Sequence of chain 3.A:
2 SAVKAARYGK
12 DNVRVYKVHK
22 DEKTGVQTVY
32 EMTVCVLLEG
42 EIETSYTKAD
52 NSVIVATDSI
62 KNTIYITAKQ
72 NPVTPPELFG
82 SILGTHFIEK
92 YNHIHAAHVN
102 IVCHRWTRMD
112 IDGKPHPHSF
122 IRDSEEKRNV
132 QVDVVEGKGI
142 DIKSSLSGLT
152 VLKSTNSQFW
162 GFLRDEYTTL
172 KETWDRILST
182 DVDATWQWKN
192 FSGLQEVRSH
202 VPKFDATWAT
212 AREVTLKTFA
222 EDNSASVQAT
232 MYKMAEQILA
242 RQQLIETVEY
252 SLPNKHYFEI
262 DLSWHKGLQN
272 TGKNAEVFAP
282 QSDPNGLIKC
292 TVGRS

A small-molecule ligand and the protein it binds are described below.
Small molecule (SMILES): O=c1[nH]c(=O)c2nn[nH]c2[nH]1

Binding-site contacts:
Ligand atom C2 contacts residue VAL228 of chain 3.A at 4.0 Å (hydrophobic).
Ligand atom N7 contacts residue PHE160 of chain 3.A at 3.7 Å.
Ligand atom N8 contacts residue THR58 of chain 4.A at 3.3 Å (h-bond).
Ligand atom C4 contacts residue ARG177 of chain 3.A at 3.8 Å.
Ligand atom N8 contacts residue ASP59 of chain 4.A at 3.9 Å.
Ligand atom O2 contacts residue GLN229 of chain 3.A at 3.8 Å.
Ligand atom O2 contacts residue ASN255 of chain 3.A at 4.1 Å.
Ligand atom O2 contacts residue VAL228 of chain 3.A at 2.9 Å (h-bond).
Ligand atom C4 contacts residue ASN255 of chain 3.A at 3.9 Å.
Ligand atom N9 contacts residue THR58 of chain 4.A at 4.1 Å.
Ligand atom O6 contacts residue ILE55 of chain 4.A at 3.5 Å.
Ligand atom C2 contacts residue PHE160 of chain 3.A at 3.7 Å (hydrophobic).
Ligand atom C6 contacts residue GLN229 of chain 3.A at 3.7 Å.
Ligand atom N9 contacts residue PHE160 of chain 3.A at 3.5 Å.
Ligand atom O6 contacts residue PHE160 of chain 3.A at 4.0 Å.
Ligand atom C2 contacts residue GLN229 of chain 3.A at 3.9 Å.
Ligand atom N9 contacts residue LEU171 of chain 3.A at 4.0 Å.
Ligand atom O6 contacts residue THR58 of chain 4.A at 3.8 Å.
Ligand atom N3 contacts residue ARG177 of chain 3.A at 3.0 Å (salt-bridge).
Ligand atom C6 contacts residue PHE160 of chain 3.A at 3.5 Å (hydrophobic).
Ligand atom C5 contacts residue THR58 of chain 4.A at 4.0 Å.
Ligand atom O6 contacts residue GLN229 of chain 3.A at 2.9 Å (h-bond).
Ligand atom N8 contacts residue ALA57 of chain 4.A at 3.8 Å.
Ligand atom C4 contacts residue PHE160 of chain 3.A at 3.4 Å (hydrophobic).
Ligand atom N3 contacts residue ASN255 of chain 3.A at 3.3 Å (h-bond).
Ligand atom N8 contacts residue PHE160 of chain 3.A at 3.6 Å.
Ligand atom O2 contacts residue SER227 of chain 3.A at 3.6 Å.
Ligand atom N9 contacts residue ARG177 of chain 3.A at 3.9 Å.
Ligand atom N1 contacts residue PHE160 of chain 3.A at 3.6 Å.
Ligand atom N7 contacts residue THR58 of chain 4.A at 2.8 Å (h-bond).
Ligand atom N1 contacts residue GLN229 of chain 3.A at 2.9 Å (h-bond).
Ligand atom C2 contacts residue ARG177 of chain 3.A at 3.6 Å.
Ligand atom O2 contacts residue ARG177 of chain 3.A at 2.8 Å (salt-bridge).
Ligand atom N8 contacts residue LEU171 of chain 3.A at 3.8 Å.
Ligand atom C2 contacts residue ASN255 of chain 3.A at 3.9 Å.
Ligand atom O2 contacts residue PHE160 of chain 3.A at 3.9 Å.
Ligand atom C5 contacts residue PHE160 of chain 3.A at 3.4 Å (hydrophobic).
Ligand atom O6 contacts residue TYR9 of chain 4.A at 3.9 Å.
Ligand atom N7 contacts residue ALA57 of chain 4.A at 3.5 Å.
Ligand atom N3 contacts residue PHE160 of chain 3.A at 3.8 Å.

Sequence of chain 4.A:
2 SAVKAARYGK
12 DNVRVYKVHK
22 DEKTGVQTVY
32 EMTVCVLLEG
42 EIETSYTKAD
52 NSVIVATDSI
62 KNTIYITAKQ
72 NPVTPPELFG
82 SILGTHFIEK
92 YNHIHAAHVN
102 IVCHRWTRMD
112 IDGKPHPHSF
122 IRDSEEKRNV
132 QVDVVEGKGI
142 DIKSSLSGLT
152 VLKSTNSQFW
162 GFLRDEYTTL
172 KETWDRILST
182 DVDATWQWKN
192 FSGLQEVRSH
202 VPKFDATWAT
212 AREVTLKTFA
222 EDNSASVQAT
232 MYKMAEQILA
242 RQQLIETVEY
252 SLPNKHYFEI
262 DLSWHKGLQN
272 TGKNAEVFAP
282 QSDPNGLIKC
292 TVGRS